A protein and the small-molecule ligand that binds it are described below.
Small molecule (SMILES): CC(=O)N[C@H]1[C@H](O[C@H]2[C@H](O)[C@@H](NC(C)=O)CO[C@@H]2CO)O[C@H](CO)[C@@H](O)[C@@H]1O

Sequence of chain 1.C:
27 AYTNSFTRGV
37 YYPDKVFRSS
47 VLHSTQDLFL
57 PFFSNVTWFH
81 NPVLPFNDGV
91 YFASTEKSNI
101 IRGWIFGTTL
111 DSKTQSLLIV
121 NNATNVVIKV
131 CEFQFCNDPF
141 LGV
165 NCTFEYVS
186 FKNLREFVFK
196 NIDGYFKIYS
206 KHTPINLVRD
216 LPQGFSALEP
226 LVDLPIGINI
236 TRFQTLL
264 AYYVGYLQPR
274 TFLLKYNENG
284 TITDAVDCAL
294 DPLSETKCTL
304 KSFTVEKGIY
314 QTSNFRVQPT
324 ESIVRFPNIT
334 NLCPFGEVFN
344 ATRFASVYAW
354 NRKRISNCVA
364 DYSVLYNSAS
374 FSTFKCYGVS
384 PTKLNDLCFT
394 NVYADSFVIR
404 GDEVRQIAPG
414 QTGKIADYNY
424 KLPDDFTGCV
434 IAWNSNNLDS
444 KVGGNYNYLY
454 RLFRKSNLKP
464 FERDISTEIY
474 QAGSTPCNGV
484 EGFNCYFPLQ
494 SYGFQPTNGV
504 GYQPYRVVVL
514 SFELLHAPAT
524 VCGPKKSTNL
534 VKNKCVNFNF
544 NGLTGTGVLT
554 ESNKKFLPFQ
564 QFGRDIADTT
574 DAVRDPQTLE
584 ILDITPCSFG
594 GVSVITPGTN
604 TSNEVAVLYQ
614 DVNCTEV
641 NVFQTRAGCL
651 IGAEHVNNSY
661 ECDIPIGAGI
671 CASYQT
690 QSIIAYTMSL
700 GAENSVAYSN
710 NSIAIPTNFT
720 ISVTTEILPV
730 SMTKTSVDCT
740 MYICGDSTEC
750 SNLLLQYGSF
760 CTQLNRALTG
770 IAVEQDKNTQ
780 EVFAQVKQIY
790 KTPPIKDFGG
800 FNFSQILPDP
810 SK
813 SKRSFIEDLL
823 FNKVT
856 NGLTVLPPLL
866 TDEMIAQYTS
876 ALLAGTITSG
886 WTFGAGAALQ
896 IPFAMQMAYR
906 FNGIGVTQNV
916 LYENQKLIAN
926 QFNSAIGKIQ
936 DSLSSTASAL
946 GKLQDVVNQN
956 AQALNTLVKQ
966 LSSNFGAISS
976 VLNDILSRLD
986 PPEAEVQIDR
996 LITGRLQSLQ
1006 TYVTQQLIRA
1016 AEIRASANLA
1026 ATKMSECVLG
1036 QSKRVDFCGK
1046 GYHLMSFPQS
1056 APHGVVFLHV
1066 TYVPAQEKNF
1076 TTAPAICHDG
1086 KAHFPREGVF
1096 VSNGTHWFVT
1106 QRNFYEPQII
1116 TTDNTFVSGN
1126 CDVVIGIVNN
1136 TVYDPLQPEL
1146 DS

Sequence of chain 1.A:
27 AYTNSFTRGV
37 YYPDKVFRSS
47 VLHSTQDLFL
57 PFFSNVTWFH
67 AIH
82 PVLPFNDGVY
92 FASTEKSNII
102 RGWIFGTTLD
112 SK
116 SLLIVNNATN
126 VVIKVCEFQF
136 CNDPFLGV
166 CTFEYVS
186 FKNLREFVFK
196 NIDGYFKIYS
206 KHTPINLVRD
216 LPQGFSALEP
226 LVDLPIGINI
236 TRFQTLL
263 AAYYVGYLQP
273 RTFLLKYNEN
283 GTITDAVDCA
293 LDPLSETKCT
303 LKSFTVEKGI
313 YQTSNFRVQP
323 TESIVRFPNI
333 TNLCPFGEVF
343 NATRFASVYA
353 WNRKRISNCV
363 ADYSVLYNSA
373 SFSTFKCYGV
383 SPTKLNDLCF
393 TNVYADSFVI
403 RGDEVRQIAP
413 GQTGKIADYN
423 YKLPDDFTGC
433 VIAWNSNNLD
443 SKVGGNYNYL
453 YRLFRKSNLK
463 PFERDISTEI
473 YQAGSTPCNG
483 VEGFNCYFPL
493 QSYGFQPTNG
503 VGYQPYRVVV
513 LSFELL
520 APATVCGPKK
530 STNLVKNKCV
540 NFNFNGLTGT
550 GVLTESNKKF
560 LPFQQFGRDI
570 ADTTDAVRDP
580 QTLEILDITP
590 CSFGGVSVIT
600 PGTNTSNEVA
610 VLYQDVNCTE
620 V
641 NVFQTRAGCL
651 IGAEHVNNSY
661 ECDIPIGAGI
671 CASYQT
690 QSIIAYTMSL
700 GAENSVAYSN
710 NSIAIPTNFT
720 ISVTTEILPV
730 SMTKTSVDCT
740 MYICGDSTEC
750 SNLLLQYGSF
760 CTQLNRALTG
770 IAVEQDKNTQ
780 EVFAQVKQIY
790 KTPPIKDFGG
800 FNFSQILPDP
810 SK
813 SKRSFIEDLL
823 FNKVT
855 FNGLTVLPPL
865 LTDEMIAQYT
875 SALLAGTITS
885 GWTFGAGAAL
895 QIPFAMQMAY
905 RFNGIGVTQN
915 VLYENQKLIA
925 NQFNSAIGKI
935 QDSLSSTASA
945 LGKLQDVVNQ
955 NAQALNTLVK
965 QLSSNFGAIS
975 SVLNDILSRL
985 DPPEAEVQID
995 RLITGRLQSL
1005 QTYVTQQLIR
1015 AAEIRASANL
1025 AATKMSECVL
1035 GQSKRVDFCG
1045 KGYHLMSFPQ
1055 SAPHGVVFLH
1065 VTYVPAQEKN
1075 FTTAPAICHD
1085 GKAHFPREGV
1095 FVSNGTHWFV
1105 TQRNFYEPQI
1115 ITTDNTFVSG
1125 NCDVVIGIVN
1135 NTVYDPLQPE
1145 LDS

Binding-site contacts:
Ligand atom O5 contacts residue ASN234 of chain 1.A at 2.4 Å (h-bond).
Ligand atom C4 contacts residue ASN234 of chain 1.A at 4.2 Å.
Ligand atom C1 contacts residue ASN234 of chain 1.A at 1.4 Å.
Ligand atom C2 contacts residue ASN234 of chain 1.A at 2.4 Å.
Ligand atom C3 contacts residue ASN234 of chain 1.A at 3.8 Å.
Ligand atom N2 contacts residue ASN234 of chain 1.A at 2.8 Å (h-bond).
Ligand atom C7 contacts residue ASN234 of chain 1.A at 3.7 Å.
Ligand atom C8 contacts residue ASN234 of chain 1.A at 4.2 Å.
Ligand atom C8 contacts residue GLU465 of chain 1.C at 4.2 Å.
Ligand atom C5 contacts residue ASN234 of chain 1.A at 3.7 Å.
Ligand atom O7 contacts residue ASN234 of chain 1.A at 4.1 Å.